A small-molecule ligand and the protein it binds are described below.
Small molecule (SMILES): CC(=O)N[C@@H]1[C@@H](O)[C@H](O)[C@@H](CO)O[C@H]1O

Sequence of chain 1.B:
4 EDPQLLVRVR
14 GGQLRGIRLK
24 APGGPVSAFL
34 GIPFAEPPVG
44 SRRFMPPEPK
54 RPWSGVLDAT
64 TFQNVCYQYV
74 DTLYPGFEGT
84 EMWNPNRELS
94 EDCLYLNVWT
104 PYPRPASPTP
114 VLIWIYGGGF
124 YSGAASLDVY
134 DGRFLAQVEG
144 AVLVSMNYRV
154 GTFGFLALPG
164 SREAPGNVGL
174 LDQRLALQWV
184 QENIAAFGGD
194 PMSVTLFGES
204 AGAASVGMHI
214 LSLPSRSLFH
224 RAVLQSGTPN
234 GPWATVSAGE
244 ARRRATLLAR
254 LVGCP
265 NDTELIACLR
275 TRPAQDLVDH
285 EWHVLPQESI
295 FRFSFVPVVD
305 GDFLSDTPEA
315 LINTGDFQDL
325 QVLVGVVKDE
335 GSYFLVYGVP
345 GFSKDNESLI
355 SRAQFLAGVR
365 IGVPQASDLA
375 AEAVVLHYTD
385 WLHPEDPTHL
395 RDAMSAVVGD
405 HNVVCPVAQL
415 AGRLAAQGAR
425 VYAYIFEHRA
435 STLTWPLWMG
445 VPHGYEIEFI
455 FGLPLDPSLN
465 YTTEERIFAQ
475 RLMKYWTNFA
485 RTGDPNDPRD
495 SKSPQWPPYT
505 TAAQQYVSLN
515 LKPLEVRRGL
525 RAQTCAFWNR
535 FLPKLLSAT

Binding-site contacts:
Ligand atom C2 contacts residue ASN350 of chain 1.B at 2.4 Å.
Ligand atom C3 contacts residue ASN350 of chain 1.B at 3.8 Å.
Ligand atom C8 contacts residue ASN350 of chain 1.B at 3.6 Å.
Ligand atom C8 contacts residue SER352 of chain 1.B at 4.0 Å.
Ligand atom C3 contacts residue GLY345 of chain 1.B at 4.2 Å.
Ligand atom C1 contacts residue SER347 of chain 1.B at 3.8 Å.
Ligand atom C1 contacts residue GLY345 of chain 1.B at 4.5 Å.
Ligand atom O7 contacts residue ASN350 of chain 1.B at 3.8 Å.
Ligand atom C6 contacts residue SER347 of chain 1.B at 4.4 Å.
Ligand atom C8 contacts residue LEU353 of chain 1.B at 4.2 Å (hydrophobic).
Ligand atom O5 contacts residue ASN350 of chain 1.B at 2.4 Å (h-bond).
Ligand atom C1 contacts residue ASN350 of chain 1.B at 1.5 Å.
Ligand atom N2 contacts residue ASN350 of chain 1.B at 2.9 Å (h-bond).
Ligand atom C7 contacts residue ASN350 of chain 1.B at 3.3 Å.
Ligand atom C5 contacts residue SER347 of chain 1.B at 3.9 Å.
Ligand atom C5 contacts residue ASN350 of chain 1.B at 3.7 Å.
Ligand atom O5 contacts residue SER347 of chain 1.B at 3.5 Å.
Ligand atom C8 contacts residue GLU351 of chain 1.B at 4.4 Å.
Ligand atom N2 contacts residue GLY345 of chain 1.B at 4.2 Å.
Ligand atom C4 contacts residue ASN350 of chain 1.B at 4.3 Å.